Binding-site contacts:
Ligand atom O1P contacts residue SER224 of chain 1.A at 3.4 Å (h-bond).
Ligand atom O3P contacts residue ALA226 of chain 1.A at 3.1 Å (h-bond).
Ligand atom O contacts residue ARG193 of chain 1.A at 2.9 Å (salt-bridge).
Ligand atom OH contacts residue ASP192 of chain 1.A at 3.3 Å (salt-bridge).
Ligand atom O3P contacts residue SER224 of chain 1.A at 3.3 Å (h-bond).
Ligand atom P contacts residue SER224 of chain 1.A at 3.4 Å.
Ligand atom N contacts residue ASP59 of chain 1.A at 3.2 Å (salt-bridge).
Ligand atom C contacts residue ASP59 of chain 1.A at 3.7 Å.
Ligand atom CB contacts residue VAL60 of chain 1.A at 3.8 Å (hydrophobic).
Ligand atom CD1 contacts residue ALA226 of chain 1.A at 3.5 Å (hydrophobic).
Ligand atom CE2 contacts residue GLN271 of chain 1.A at 3.0 Å.
Ligand atom CG contacts residue ALA226 of chain 1.A at 3.5 Å (hydrophobic).
Ligand atom CE1 contacts residue ALA226 of chain 1.A at 3.6 Å (hydrophobic).
Ligand atom CE2 contacts residue ALA226 of chain 1.A at 3.5 Å (hydrophobic).
Ligand atom CA contacts residue ASP59 of chain 1.A at 3.3 Å.
Ligand atom CB contacts residue GLN271 of chain 1.A at 3.5 Å.
Ligand atom OH contacts residue GLN271 of chain 1.A at 3.3 Å (h-bond).
Ligand atom CA contacts residue GLN271 of chain 1.A at 3.7 Å.
Ligand atom O1P contacts residue ARG230 of chain 1.A at 2.7 Å (salt-bridge).
Ligand atom O contacts residue TYR57 of chain 1.A at 3.3 Å.
Ligand atom CB contacts residue TYR57 of chain 1.A at 3.8 Å (hydrophobic).
Ligand atom CZ contacts residue ASP192 of chain 1.A at 3.8 Å.
Ligand atom CB contacts residue ASP59 of chain 1.A at 3.5 Å.
Ligand atom O contacts residue LYS58 of chain 1.A at 3.0 Å (salt-bridge).
Ligand atom O3P contacts residue SER225 of chain 1.A at 3.0 Å (h-bond).
Ligand atom CE1 contacts residue ASP192 of chain 1.A at 3.5 Å.
Ligand atom CZ contacts residue ALA226 of chain 1.A at 3.6 Å (hydrophobic).
Ligand atom O2P contacts residue SER224 of chain 1.A at 3.0 Å (h-bond).
Ligand atom CD2 contacts residue ALA226 of chain 1.A at 3.5 Å (hydrophobic).
Ligand atom N contacts residue ASP59 of chain 1.A at 2.9 Å (salt-bridge).
Ligand atom C contacts residue ASP59 of chain 1.A at 3.6 Å.
Ligand atom C contacts residue ASP59 of chain 1.A at 3.7 Å.
Ligand atom P contacts residue ARG230 of chain 1.A at 3.7 Å.
Ligand atom CZ contacts residue GLN271 of chain 1.A at 3.4 Å.
Ligand atom O2P contacts residue CYS228 of chain 1.A at 2.7 Å (h-bond).
Ligand atom O2P contacts residue GLY227 of chain 1.A at 3.3 Å (h-bond).
Ligand atom O contacts residue ASP59 of chain 1.A at 3.8 Å.
Ligand atom O2P contacts residue GLY229 of chain 1.A at 3.1 Å (h-bond).
Ligand atom O3P contacts residue ARG230 of chain 1.A at 2.9 Å (salt-bridge).
Ligand atom O2P contacts residue ALA226 of chain 1.A at 3.6 Å.

A protein and the small-molecule ligand that binds it are described below.
Small molecule (SMILES): CC(C)C[C@H](N)C(=O)N[C@@H](CCC(N)=O)C(=O)N[C@@H](CCCN=C(N)N)C(=O)N[C@@H](Cc1ccc(OP(=O)(O)O)cc1)C(=O)N[C@@H](CO)C(=O)N[C@H](C=O)CCC(=O)O

Sequence of chain 1.A:
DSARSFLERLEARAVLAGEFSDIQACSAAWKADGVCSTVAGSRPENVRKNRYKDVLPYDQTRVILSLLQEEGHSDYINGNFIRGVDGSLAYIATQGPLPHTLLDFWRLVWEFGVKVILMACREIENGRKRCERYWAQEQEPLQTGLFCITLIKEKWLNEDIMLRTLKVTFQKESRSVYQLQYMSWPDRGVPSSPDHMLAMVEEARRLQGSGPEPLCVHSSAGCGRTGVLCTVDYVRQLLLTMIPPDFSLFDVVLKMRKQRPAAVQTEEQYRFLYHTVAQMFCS